Binding-site contacts:
Ligand atom C6 contacts residue ASN32 of chain 1.A at 4.4 Å.
Ligand atom C1 contacts residue ASN32 of chain 1.A at 1.4 Å.
Ligand atom O5 contacts residue ASN32 of chain 1.A at 2.2 Å (h-bond).
Ligand atom O5 contacts residue ALA33 of chain 1.A at 4.3 Å.
Ligand atom O6 contacts residue LEU51 of chain 1.B at 3.5 Å.
Ligand atom C7 contacts residue ASN32 of chain 1.A at 3.2 Å.
Ligand atom C1 contacts residue THR315 of chain 1.A at 4.0 Å.
Ligand atom C5 contacts residue THR315 of chain 1.A at 4.3 Å.
Ligand atom C8 contacts residue ASN32 of chain 1.A at 3.8 Å.
Ligand atom C5 contacts residue THR34 of chain 1.A at 3.8 Å.
Ligand atom O5 contacts residue THR315 of chain 1.A at 3.2 Å (h-bond).
Ligand atom O6 contacts residue THR315 of chain 1.A at 3.9 Å.
Ligand atom O5 contacts residue THR34 of chain 1.A at 4.2 Å.
Ligand atom C6 contacts residue THR34 of chain 1.A at 3.2 Å.
Ligand atom O6 contacts residue THR34 of chain 1.A at 4.4 Å.
Ligand atom C5 contacts residue ASN32 of chain 1.A at 3.5 Å.
Ligand atom C2 contacts residue ASN32 of chain 1.A at 2.1 Å.
Ligand atom C3 contacts residue ASN32 of chain 1.A at 3.5 Å.
Ligand atom N2 contacts residue ASN32 of chain 1.A at 2.8 Å (h-bond).
Ligand atom O3 contacts residue ASN32 of chain 1.A at 4.5 Å.
Ligand atom C4 contacts residue ASN32 of chain 1.A at 3.9 Å.
Ligand atom O7 contacts residue ASN32 of chain 1.A at 3.8 Å.
Ligand atom C6 contacts residue THR315 of chain 1.A at 4.1 Å.

Sequence of chain 1.A:
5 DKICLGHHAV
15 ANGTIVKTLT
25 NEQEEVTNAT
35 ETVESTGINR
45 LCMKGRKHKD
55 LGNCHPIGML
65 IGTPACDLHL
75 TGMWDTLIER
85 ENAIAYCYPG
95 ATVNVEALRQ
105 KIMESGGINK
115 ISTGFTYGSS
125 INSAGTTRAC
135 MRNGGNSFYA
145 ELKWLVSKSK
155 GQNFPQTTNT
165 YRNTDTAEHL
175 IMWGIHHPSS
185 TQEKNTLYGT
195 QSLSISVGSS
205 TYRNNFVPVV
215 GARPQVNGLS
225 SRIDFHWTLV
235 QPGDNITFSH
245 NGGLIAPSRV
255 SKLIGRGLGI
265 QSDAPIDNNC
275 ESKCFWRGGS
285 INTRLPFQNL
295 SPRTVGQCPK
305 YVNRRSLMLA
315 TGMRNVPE

A protein and the small-molecule ligand that binds it are described below.
Small molecule (SMILES): CC(=O)N[C@@H]1[C@@H](O)[C@H](O)[C@@H](CO)O[C@H]1O

Sequence of chain 1.B:
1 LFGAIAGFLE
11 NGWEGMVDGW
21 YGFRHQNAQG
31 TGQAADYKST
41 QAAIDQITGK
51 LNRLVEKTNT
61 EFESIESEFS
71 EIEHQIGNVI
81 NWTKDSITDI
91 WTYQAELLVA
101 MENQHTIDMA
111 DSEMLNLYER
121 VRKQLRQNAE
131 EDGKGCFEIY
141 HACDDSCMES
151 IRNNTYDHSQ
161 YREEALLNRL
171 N